The protein below binds the small molecule below.
Small molecule (SMILES): CC(=O)N[C@H]1[C@H](O[C@H]2[C@H](O)[C@@H](NC(C)=O)CO[C@@H]2CO)O[C@H](CO)[C@@H](O[C@@H]2O[C@H](CO)[C@@H](O)[C@H](O)[C@@H]2O)[C@@H]1O

Sequence of chain 41.E:
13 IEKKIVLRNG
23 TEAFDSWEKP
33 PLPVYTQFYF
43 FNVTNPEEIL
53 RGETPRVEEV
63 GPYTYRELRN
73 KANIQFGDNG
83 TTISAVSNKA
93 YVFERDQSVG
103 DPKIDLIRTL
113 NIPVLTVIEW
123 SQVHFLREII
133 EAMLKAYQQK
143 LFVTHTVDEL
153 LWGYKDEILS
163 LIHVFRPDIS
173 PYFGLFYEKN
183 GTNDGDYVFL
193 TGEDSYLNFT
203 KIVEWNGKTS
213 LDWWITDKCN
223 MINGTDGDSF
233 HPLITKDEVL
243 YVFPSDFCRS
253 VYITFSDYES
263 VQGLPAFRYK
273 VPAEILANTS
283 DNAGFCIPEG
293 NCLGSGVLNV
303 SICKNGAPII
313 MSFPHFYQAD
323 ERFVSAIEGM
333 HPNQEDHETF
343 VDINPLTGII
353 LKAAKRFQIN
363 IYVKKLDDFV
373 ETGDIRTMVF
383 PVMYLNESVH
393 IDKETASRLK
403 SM

Binding-site contacts:
Ligand atom C7 contacts residue MET223 of chain 41.E at 3.6 Å (hydrophobic).
Ligand atom C1 contacts residue ASN225 of chain 41.E at 1.4 Å.
Ligand atom O7 contacts residue ARG251 of chain 41.E at 4.3 Å.
Ligand atom O4 contacts residue MET223 of chain 41.E at 3.7 Å.
Ligand atom C4 contacts residue MET223 of chain 41.E at 4.0 Å (hydrophobic).
Ligand atom C6 contacts residue ASP283 of chain 41.E at 3.8 Å.
Ligand atom C7 contacts residue ARG251 of chain 41.E at 4.0 Å.
Ligand atom C5 contacts residue MET223 of chain 41.E at 4.0 Å (hydrophobic).
Ligand atom O7 contacts residue ASN225 of chain 41.E at 2.9 Å (h-bond).
Ligand atom C2 contacts residue LYS220 of chain 41.E at 3.7 Å.
Ligand atom C8 contacts residue SER252 of chain 41.E at 3.4 Å.
Ligand atom O5 contacts residue ASN225 of chain 41.E at 2.3 Å (h-bond).
Ligand atom O3 contacts residue ASP283 of chain 41.E at 4.3 Å.
Ligand atom C4 contacts residue LYS220 of chain 41.E at 3.4 Å.
Ligand atom C7 contacts residue SER252 of chain 41.E at 3.5 Å.
Ligand atom C3 contacts residue ASN225 of chain 41.E at 3.8 Å.
Ligand atom C5 contacts residue LYS220 of chain 41.E at 4.0 Å.
Ligand atom C3 contacts residue MET223 of chain 41.E at 3.7 Å (hydrophobic).
Ligand atom C8 contacts residue MET223 of chain 41.E at 3.3 Å (hydrophobic).
Ligand atom C1 contacts residue LYS220 of chain 41.E at 4.2 Å.
Ligand atom O7 contacts residue SER252 of chain 41.E at 2.9 Å (h-bond).
Ligand atom O6 contacts residue TYR243 of chain 41.E at 4.0 Å.
Ligand atom O5 contacts residue LYS220 of chain 41.E at 3.4 Å.
Ligand atom N2 contacts residue LYS220 of chain 41.E at 4.1 Å.
Ligand atom C8 contacts residue ARG251 of chain 41.E at 3.5 Å.
Ligand atom N2 contacts residue ASN225 of chain 41.E at 3.0 Å (h-bond).
Ligand atom C3 contacts residue LYS220 of chain 41.E at 4.1 Å.
Ligand atom O7 contacts residue LYS220 of chain 41.E at 4.0 Å.
Ligand atom C2 contacts residue ASN225 of chain 41.E at 2.5 Å.
Ligand atom O4 contacts residue LYS220 of chain 41.E at 4.2 Å.
Ligand atom C4 contacts residue ASN225 of chain 41.E at 4.2 Å.
Ligand atom C6 contacts residue LYS220 of chain 41.E at 4.0 Å.
Ligand atom O6 contacts residue ASP283 of chain 41.E at 3.8 Å.
Ligand atom O7 contacts residue MET223 of chain 41.E at 3.5 Å.
Ligand atom C7 contacts residue ASN225 of chain 41.E at 3.2 Å.
Ligand atom C5 contacts residue ASN225 of chain 41.E at 3.6 Å.
Ligand atom N2 contacts residue MET223 of chain 41.E at 3.8 Å.
Ligand atom C1 contacts residue LYS220 of chain 41.E at 4.0 Å.
Ligand atom O3 contacts residue LYS220 of chain 41.E at 3.8 Å.
Ligand atom C2 contacts residue ASP283 of chain 41.E at 3.8 Å.